Sequence of chain 1.M:
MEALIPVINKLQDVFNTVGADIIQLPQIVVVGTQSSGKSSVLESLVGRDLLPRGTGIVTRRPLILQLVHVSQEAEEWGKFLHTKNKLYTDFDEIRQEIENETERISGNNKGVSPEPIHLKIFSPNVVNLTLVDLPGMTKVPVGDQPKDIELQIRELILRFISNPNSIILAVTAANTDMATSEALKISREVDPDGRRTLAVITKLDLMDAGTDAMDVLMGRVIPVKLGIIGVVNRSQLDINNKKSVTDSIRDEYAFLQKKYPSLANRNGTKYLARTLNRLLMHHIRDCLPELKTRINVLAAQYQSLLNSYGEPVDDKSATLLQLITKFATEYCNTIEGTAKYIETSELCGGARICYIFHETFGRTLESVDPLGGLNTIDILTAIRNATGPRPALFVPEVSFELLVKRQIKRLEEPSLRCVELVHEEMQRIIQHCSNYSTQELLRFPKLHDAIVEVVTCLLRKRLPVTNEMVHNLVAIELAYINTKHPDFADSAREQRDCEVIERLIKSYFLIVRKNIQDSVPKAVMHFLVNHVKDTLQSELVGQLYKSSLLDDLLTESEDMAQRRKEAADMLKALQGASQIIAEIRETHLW

The protein below binds the small molecule below.
Small molecule (SMILES): Nc1nc2c(ncn2[C@@H]2O[C@H](CO[P](=O)(O)O[P](=O)(O)CP(=O)(O)O)[C@@H](O)[C@H]2O)c(=O)[nH]1

Binding-site contacts:
Ligand atom N1 contacts residue ASN246 of chain 1.M at 3.0 Å (h-bond).
Ligand atom O2B contacts residue LYS38 of chain 1.M at 3.0 Å (salt-bridge).
Ligand atom O1B contacts residue MG1 of chain 1.DA at 2.1 Å.
Ligand atom O2B contacts residue SER36 of chain 1.M at 3.2 Å (h-bond).
Ligand atom O3G contacts residue VAL58 of chain 1.M at 2.8 Å (h-bond).
Ligand atom C6 contacts residue ASN246 of chain 1.M at 3.4 Å.
Ligand atom C4 contacts residue ARG247 of chain 1.M at 3.2 Å.
Ligand atom O2G contacts residue LYS38 of chain 1.M at 2.6 Å (salt-bridge).
Ligand atom O2' contacts residue ARG247 of chain 1.M at 2.9 Å (salt-bridge).
Ligand atom O2' contacts residue SER248 of chain 1.M at 3.0 Å.
Ligand atom O1A contacts residue GLY54 of chain 1.M at 3.0 Å (h-bond).
Ligand atom N1 contacts residue ASP218 of chain 1.M at 2.9 Å (salt-bridge).
Ligand atom N9 contacts residue ARG247 of chain 1.M at 3.3 Å (salt-bridge).
Ligand atom N2 contacts residue LEU219 of chain 1.M at 3.4 Å.
Ligand atom C4' contacts residue GLY54 of chain 1.M at 3.4 Å.
Ligand atom O4' contacts residue LYS216 of chain 1.M at 3.4 Å.
Ligand atom O3' contacts residue THR55 of chain 1.M at 3.4 Å.
Ligand atom O2B contacts residue SER35 of chain 1.M at 3.5 Å (h-bond).
Ligand atom O2G contacts residue SER35 of chain 1.M at 3.1 Å (h-bond).
Ligand atom O6 contacts residue ASN246 of chain 1.M at 2.8 Å (h-bond).
Ligand atom O1G contacts residue MG1 of chain 1.DA at 1.9 Å.
Ligand atom O1B contacts residue SER39 of chain 1.M at 2.9 Å (h-bond).
Ligand atom PB contacts residue MG1 of chain 1.DA at 3.3 Å.
Ligand atom O2A contacts residue SER40 of chain 1.M at 2.6 Å (h-bond).
Ligand atom O2' contacts residue ILE252 of chain 1.M at 3.1 Å.
Ligand atom O3' contacts residue GLN249 of chain 1.M at 3.0 Å (h-bond).
Ligand atom C6 contacts residue LYS216 of chain 1.M at 3.5 Å.
Ligand atom PG contacts residue MG1 of chain 1.DA at 3.3 Å.
Ligand atom O3G contacts residue THR59 of chain 1.M at 3.2 Å (h-bond).
Ligand atom O2B contacts residue GLY37 of chain 1.M at 3.0 Å (h-bond).
Ligand atom N2 contacts residue ASP218 of chain 1.M at 3.0 Å (salt-bridge).
Ligand atom O1A contacts residue ARG53 of chain 1.M at 3.3 Å.
Ligand atom N3 contacts residue ARG247 of chain 1.M at 3.3 Å (salt-bridge).
Ligand atom O6 contacts residue LYS216 of chain 1.M at 3.0 Å (salt-bridge).
Ligand atom O1G contacts residue THR59 of chain 1.M at 2.8 Å (h-bond).
Ligand atom C2 contacts residue ASN246 of chain 1.M at 3.5 Å.
Ligand atom O2G contacts residue GLN34 of chain 1.M at 3.3 Å.
Ligand atom O2' contacts residue GLN249 of chain 1.M at 3.2 Å (h-bond).
Ligand atom O3A contacts residue GLY37 of chain 1.M at 3.3 Å.
Ligand atom C5' contacts residue GLY54 of chain 1.M at 3.0 Å.